Binding-site contacts:
Ligand atom CD1 contacts residue HIS124 of chain 1.B at 3.6 Å.
Ligand atom CG contacts residue HIS124 of chain 1.B at 3.8 Å.
Ligand atom CD1 contacts residue ARG105 of chain 1.B at 4.3 Å.
Ligand atom CE2 contacts residue ARG105 of chain 1.B at 3.9 Å.
Ligand atom CZ contacts residue MET23 of chain 1.B at 4.4 Å (hydrophobic).
Ligand atom CD2 contacts residue ARG105 of chain 1.B at 4.3 Å.
Ligand atom CA contacts residue ARG123 of chain 1.B at 4.3 Å.
Ligand atom N contacts residue ARG123 of chain 1.B at 3.5 Å (salt-bridge).
Ligand atom CE2 contacts residue GLU101 of chain 1.B at 4.0 Å.
Ligand atom CE2 contacts residue MET23 of chain 1.B at 4.1 Å (hydrophobic).
Ligand atom OXT contacts residue ARG123 of chain 1.B at 4.4 Å.
Ligand atom N contacts residue HIS124 of chain 1.B at 3.2 Å (h-bond).
Ligand atom CD1 contacts residue TYR108 of chain 1.B at 4.3 Å (hydrophobic).
Ligand atom CE1 contacts residue TYR108 of chain 1.B at 4.0 Å (hydrophobic).
Ligand atom CZ contacts residue SER104 of chain 1.B at 3.5 Å.
Ligand atom CZ contacts residue ARG105 of chain 1.B at 3.7 Å.
Ligand atom C contacts residue ARG123 of chain 1.B at 4.0 Å.
Ligand atom CD2 contacts residue GLU101 of chain 1.B at 4.5 Å.
Ligand atom CD2 contacts residue HIS124 of chain 1.B at 3.8 Å.
Ligand atom CE2 contacts residue SER104 of chain 1.B at 4.2 Å.
Ligand atom OXT contacts residue TYR108 of chain 1.B at 3.6 Å.
Ligand atom CE1 contacts residue ARG105 of chain 1.B at 4.0 Å.
Ligand atom CZ contacts residue HIS124 of chain 1.B at 4.0 Å.
Ligand atom CE1 contacts residue HIS124 of chain 1.B at 3.7 Å.
Ligand atom CE1 contacts residue SER104 of chain 1.B at 4.5 Å.
Ligand atom CE2 contacts residue HIS124 of chain 1.B at 3.9 Å.
Ligand atom CA contacts residue HIS124 of chain 1.B at 4.2 Å.
Ligand atom O contacts residue ARG123 of chain 1.B at 3.8 Å.

Sequence of chain 1.B:
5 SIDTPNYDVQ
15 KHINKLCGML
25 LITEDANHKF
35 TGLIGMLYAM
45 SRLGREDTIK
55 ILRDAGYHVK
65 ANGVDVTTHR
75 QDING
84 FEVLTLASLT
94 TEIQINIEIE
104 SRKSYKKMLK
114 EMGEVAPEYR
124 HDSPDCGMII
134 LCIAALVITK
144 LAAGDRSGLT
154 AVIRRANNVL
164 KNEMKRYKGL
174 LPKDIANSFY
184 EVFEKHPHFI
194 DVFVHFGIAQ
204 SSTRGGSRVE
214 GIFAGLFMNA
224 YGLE

A small-molecule ligand and the protein it binds are described below.
Small molecule (SMILES): N[C@@H](Cc1ccccc1)C(=O)O